Sequence of chain 33.A:
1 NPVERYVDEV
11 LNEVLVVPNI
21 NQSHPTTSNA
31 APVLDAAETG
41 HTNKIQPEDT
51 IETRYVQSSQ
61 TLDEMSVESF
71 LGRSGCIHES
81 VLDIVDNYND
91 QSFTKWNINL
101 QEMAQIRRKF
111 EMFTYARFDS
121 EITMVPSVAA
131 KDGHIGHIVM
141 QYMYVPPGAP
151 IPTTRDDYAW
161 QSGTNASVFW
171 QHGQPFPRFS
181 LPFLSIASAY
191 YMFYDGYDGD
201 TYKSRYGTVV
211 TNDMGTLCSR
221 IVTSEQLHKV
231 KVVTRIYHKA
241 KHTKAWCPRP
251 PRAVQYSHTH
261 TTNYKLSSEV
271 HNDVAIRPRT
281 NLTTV

Binding-site contacts:
Ligand atom C4 contacts residue LEU100 of chain 33.A at 3.7 Å (hydrophobic).
Ligand atom C3A contacts residue PHE179 of chain 33.A at 3.1 Å (hydrophobic).
Ligand atom F2 contacts residue MET143 of chain 33.A at 3.3 Å.
Ligand atom C1B contacts residue ILE98 of chain 33.A at 3.4 Å (hydrophobic).
Ligand atom C5B contacts residue LEU181 of chain 33.A at 3.5 Å (hydrophobic).
Ligand atom N1A contacts residue MET124 of chain 33.A at 3.5 Å.
Ligand atom C6B contacts residue ILE98 of chain 33.A at 3.7 Å (hydrophobic).
Ligand atom O1A contacts residue LEU217 of chain 33.A at 3.0 Å.
Ligand atom C6B contacts residue LEU181 of chain 33.A at 3.3 Å (hydrophobic).
Ligand atom C4 contacts residue TYR190 of chain 33.A at 3.6 Å (hydrophobic).
Ligand atom O1B contacts residue ILE98 of chain 33.A at 3.3 Å.
Ligand atom C5B contacts residue ILE98 of chain 33.A at 3.5 Å (hydrophobic).
Ligand atom F3 contacts residue VAL168 of chain 33.A at 3.0 Å.
Ligand atom CM6 contacts residue LEU184 of chain 33.A at 3.4 Å (hydrophobic).
Ligand atom F1 contacts residue ALA166 of chain 33.A at 3.6 Å.
Ligand atom F2 contacts residue TYR144 of chain 33.A at 3.0 Å.
Ligand atom C4B contacts residue ILE98 of chain 33.A at 3.8 Å (hydrophobic).
Ligand atom CM4 contacts residue PHE179 of chain 33.A at 3.5 Å (hydrophobic).
Ligand atom C2A contacts residue PHE179 of chain 33.A at 3.6 Å (hydrophobic).
Ligand atom F1 contacts residue PHE179 of chain 33.A at 3.8 Å.
Ligand atom F1 contacts residue TYR144 of chain 33.A at 3.3 Å.
Ligand atom CM2 contacts residue ILE77 of chain 33.A at 3.1 Å (hydrophobic).
Ligand atom N1A contacts residue PHE179 of chain 33.A at 3.6 Å.
Ligand atom O1A contacts residue MET124 of chain 33.A at 3.2 Å.
Ligand atom CM6 contacts residue LEU181 of chain 33.A at 3.5 Å (hydrophobic).
Ligand atom F2 contacts residue ALA166 of chain 33.A at 3.5 Å.
Ligand atom F2 contacts residue TYR142 of chain 33.A at 2.8 Å.
Ligand atom F3 contacts residue TYR142 of chain 33.A at 3.8 Å.
Ligand atom N3A contacts residue PHE179 of chain 33.A at 3.4 Å.
Ligand atom N3A contacts residue TYR144 of chain 33.A at 3.5 Å.
Ligand atom CM2 contacts residue ILE122 of chain 33.A at 3.8 Å (hydrophobic).
Ligand atom N2 contacts residue MET214 of chain 33.A at 3.8 Å.
Ligand atom CM3 contacts residue ASN212 of chain 33.A at 3.5 Å.
Ligand atom N1A contacts residue LEU217 of chain 33.A at 3.3 Å.
Ligand atom O1 contacts residue MET214 of chain 33.A at 3.5 Å (h-bond).
Ligand atom O1A contacts residue PHE179 of chain 33.A at 3.3 Å.
Ligand atom F3 contacts residue PHE179 of chain 33.A at 3.0 Å.
Ligand atom C3A contacts residue LEU217 of chain 33.A at 3.6 Å (hydrophobic).
Ligand atom C2B contacts residue ILE98 of chain 33.A at 3.7 Å (hydrophobic).
Ligand atom CM4 contacts residue TYR144 of chain 33.A at 3.8 Å (hydrophobic).

This protein binds this small molecule.
Small molecule (SMILES): Cc1cc(CCCOc2c(C)cc(-c3noc(C(F)(F)F)n3)cc2C)on1